This small molecule binds to this protein.
Small molecule (SMILES): OC[C@H]1O[C@H](Oc2c[nH]c3ccc(Br)c(Cl)c23)[C@@H](O)[C@@H](O)[C@@H]1O

Binding-site contacts:
Ligand atom C6 contacts residue ASP208 of chain 1.B at 3.5 Å.
Ligand atom C6 contacts residue LEU99 of chain 1.B at 3.9 Å (hydrophobic).
Ligand atom O6 contacts residue ASP208 of chain 1.B at 2.7 Å (salt-bridge).
Ligand atom C6 contacts residue TYR12 of chain 1.B at 3.7 Å (hydrophobic).
Ligand atom O6 contacts residue TYR100 of chain 1.B at 2.9 Å (h-bond).
Ligand atom C5 contacts residue LEU99 of chain 1.B at 4.0 Å (hydrophobic).
Ligand atom O6 contacts residue GLY98 of chain 1.B at 3.3 Å.
Ligand atom C4 contacts residue ARG228 of chain 1.B at 3.9 Å.
Ligand atom C4 contacts residue ASN14 of chain 1.B at 4.0 Å.
Ligand atom N1 contacts residue TYR100 of chain 1.B at 3.9 Å.
Ligand atom O6 contacts residue ALA207 of chain 1.B at 3.5 Å.
Ligand atom C1 contacts residue LEU99 of chain 1.B at 3.5 Å (hydrophobic).
Ligand atom O3 contacts residue ARG228 of chain 1.B at 3.1 Å (salt-bridge).
Ligand atom O4 contacts residue ASP208 of chain 1.B at 2.5 Å (salt-bridge).
Ligand atom C14 contacts residue LEU99 of chain 1.B at 3.9 Å (hydrophobic).
Ligand atom C8 contacts residue LEU99 of chain 1.B at 3.5 Å (hydrophobic).
Ligand atom C6 contacts residue ALA207 of chain 1.B at 3.7 Å (hydrophobic).
Ligand atom C5 contacts residue TYR12 of chain 1.B at 3.8 Å (hydrophobic).
Ligand atom O6 contacts residue LEU99 of chain 1.B at 3.1 Å (h-bond).
Ligand atom N1 contacts residue LEU99 of chain 1.B at 3.7 Å.
Ligand atom C4 contacts residue ASP208 of chain 1.B at 3.3 Å.
Ligand atom O5 contacts residue TYR100 of chain 1.B at 4.1 Å.
Ligand atom O2 contacts residue GLY98 of chain 1.B at 3.6 Å.
Ligand atom C7 contacts residue LEU99 of chain 1.B at 4.0 Å (hydrophobic).
Ligand atom C10 contacts residue LEU99 of chain 1.B at 3.8 Å (hydrophobic).
Ligand atom O4 contacts residue ASN14 of chain 1.B at 2.9 Å (h-bond).
Ligand atom C12 contacts residue LEU99 of chain 1.B at 3.5 Å (hydrophobic).
Ligand atom C5 contacts residue ASP208 of chain 1.B at 3.9 Å.
Ligand atom O4 contacts residue TYR12 of chain 1.B at 3.7 Å.
Ligand atom N1 contacts residue TYR12 of chain 1.B at 3.6 Å (h-bond).
Ligand atom C3 contacts residue ASN14 of chain 1.B at 4.0 Å.
Ligand atom C6 contacts residue TYR100 of chain 1.B at 3.6 Å (hydrophobic).
Ligand atom C11 contacts residue TYR12 of chain 1.B at 3.3 Å (hydrophobic).
Ligand atom O3 contacts residue GLY227 of chain 1.B at 4.0 Å.
Ligand atom O2 contacts residue LEU99 of chain 1.B at 3.6 Å (h-bond).
Ligand atom O4 contacts residue ARG228 of chain 1.B at 3.2 Å.
Ligand atom C11 contacts residue LEU99 of chain 1.B at 4.0 Å (hydrophobic).
Ligand atom C9 contacts residue LEU99 of chain 1.B at 3.3 Å (hydrophobic).
Ligand atom O5 contacts residue LEU99 of chain 1.B at 3.0 Å (h-bond).
Ligand atom C13 contacts residue LEU99 of chain 1.B at 4.0 Å (hydrophobic).

Sequence of chain 1.B:
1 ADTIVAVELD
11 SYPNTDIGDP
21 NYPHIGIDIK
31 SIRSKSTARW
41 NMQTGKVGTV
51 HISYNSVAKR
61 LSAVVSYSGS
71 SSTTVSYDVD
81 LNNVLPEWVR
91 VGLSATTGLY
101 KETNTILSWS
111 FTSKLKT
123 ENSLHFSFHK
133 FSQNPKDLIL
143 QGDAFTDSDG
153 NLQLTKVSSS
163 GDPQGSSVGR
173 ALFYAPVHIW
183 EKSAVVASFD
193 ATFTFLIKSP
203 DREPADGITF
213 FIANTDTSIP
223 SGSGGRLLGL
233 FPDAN